Binding-site contacts:
Ligand atom C6 contacts residue SER191 of chain 1.A at 3.6 Å.
Ligand atom C4 contacts residue ASN196 of chain 1.A at 4.2 Å.
Ligand atom C3 contacts residue ASN196 of chain 1.A at 3.8 Å.
Ligand atom C7 contacts residue ASN196 of chain 1.A at 3.6 Å.
Ligand atom C6 contacts residue LEU189 of chain 1.A at 4.0 Å (hydrophobic).
Ligand atom C2 contacts residue ASN196 of chain 1.A at 2.5 Å.
Ligand atom O5 contacts residue LEU189 of chain 1.A at 4.0 Å.
Ligand atom O5 contacts residue ASN196 of chain 1.A at 2.3 Å (h-bond).
Ligand atom C5 contacts residue ASN196 of chain 1.A at 3.6 Å.
Ligand atom C1 contacts residue SER191 of chain 1.A at 4.0 Å.
Ligand atom N2 contacts residue ASN196 of chain 1.A at 3.0 Å (h-bond).
Ligand atom C1 contacts residue ASN196 of chain 1.A at 1.4 Å.
Ligand atom C5 contacts residue SER191 of chain 1.A at 3.6 Å.
Ligand atom O6 contacts residue LEU189 of chain 1.A at 3.5 Å.
Ligand atom O5 contacts residue SER191 of chain 1.A at 3.2 Å (h-bond).
Ligand atom O6 contacts residue SER191 of chain 1.A at 4.4 Å.
Ligand atom O7 contacts residue ASN196 of chain 1.A at 3.8 Å.

Sequence of chain 1.A:
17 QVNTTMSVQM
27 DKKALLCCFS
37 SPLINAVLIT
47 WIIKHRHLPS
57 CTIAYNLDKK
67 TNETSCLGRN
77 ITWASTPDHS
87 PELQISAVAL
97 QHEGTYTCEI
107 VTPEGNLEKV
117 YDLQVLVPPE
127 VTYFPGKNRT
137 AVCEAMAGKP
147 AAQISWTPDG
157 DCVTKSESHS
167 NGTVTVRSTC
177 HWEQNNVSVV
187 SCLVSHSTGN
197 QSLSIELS

The protein below binds the small molecule below.
Small molecule (SMILES): CC(=O)N[C@@H]1[C@@H](O)[C@H](O)[C@@H](CO)O[C@H]1O